Binding-site contacts:
Ligand atom O5 contacts residue MET567 of chain 1.G at 4.2 Å.
Ligand atom C2 contacts residue ASN532 of chain 1.G at 2.6 Å.
Ligand atom C5 contacts residue ASN532 of chain 1.G at 3.6 Å.
Ligand atom N2 contacts residue ASN532 of chain 1.G at 3.2 Å (h-bond).
Ligand atom O5 contacts residue ASN532 of chain 1.G at 2.2 Å (h-bond).
Ligand atom C7 contacts residue ILE531 of chain 1.G at 3.8 Å (hydrophobic).
Ligand atom C3 contacts residue ASN532 of chain 1.G at 3.8 Å.
Ligand atom C8 contacts residue ILE531 of chain 1.G at 3.4 Å (hydrophobic).
Ligand atom C7 contacts residue ASN532 of chain 1.G at 3.8 Å.
Ligand atom O7 contacts residue ILE531 of chain 1.G at 4.2 Å.
Ligand atom N2 contacts residue ILE531 of chain 1.G at 4.4 Å.
Ligand atom C1 contacts residue ASN532 of chain 1.G at 1.4 Å.
Ligand atom O6 contacts residue ASN532 of chain 1.G at 4.2 Å.
Ligand atom O7 contacts residue ASN532 of chain 1.G at 3.9 Å.
Ligand atom C4 contacts residue ASN532 of chain 1.G at 4.2 Å.

The protein below binds the small molecule below.
Small molecule (SMILES): CC(=O)N[C@@H]1[C@@H](O)[C@H](O)[C@@H](CO)O[C@H]1O

Sequence of chain 1.G:
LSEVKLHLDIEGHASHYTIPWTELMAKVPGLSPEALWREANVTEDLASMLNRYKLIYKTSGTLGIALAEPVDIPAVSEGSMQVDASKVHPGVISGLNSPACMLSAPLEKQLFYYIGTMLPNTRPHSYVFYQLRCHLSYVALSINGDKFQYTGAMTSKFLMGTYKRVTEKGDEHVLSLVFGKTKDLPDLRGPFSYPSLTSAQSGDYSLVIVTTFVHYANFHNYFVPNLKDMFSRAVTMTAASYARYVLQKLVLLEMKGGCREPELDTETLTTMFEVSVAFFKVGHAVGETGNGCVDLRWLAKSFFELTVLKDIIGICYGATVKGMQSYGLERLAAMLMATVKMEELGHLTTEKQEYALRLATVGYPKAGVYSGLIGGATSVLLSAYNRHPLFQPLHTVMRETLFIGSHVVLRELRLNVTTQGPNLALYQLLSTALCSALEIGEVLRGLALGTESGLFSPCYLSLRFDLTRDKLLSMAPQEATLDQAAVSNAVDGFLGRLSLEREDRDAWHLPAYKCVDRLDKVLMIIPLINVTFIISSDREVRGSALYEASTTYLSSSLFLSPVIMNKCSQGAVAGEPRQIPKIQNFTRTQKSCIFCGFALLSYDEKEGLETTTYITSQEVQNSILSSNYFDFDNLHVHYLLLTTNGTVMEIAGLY